This small molecule binds to this protein.
Small molecule (SMILES): Cn1cnc2c(O)nc(N)nc21

Sequence of chain 5.A:
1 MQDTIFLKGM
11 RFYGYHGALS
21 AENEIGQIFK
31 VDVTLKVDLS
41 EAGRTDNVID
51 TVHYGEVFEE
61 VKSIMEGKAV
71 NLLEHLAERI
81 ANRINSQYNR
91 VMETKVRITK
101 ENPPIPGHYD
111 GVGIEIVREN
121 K

Sequence of chain 7.A:
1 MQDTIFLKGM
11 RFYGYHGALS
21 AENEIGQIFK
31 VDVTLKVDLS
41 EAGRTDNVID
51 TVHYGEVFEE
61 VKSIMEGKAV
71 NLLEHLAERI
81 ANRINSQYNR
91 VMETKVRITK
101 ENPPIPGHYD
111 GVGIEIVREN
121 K

Binding-site contacts:
Ligand atom C6 contacts residue LEU73 of chain 7.A at 3.9 Å (hydrophobic).
Ligand atom N8 contacts residue GLU74 of chain 7.A at 3.0 Å (salt-bridge).
Ligand atom C5 contacts residue LEU72 of chain 7.A at 4.2 Å (hydrophobic).
Ligand atom C1 contacts residue TYR54 of chain 5.A at 4.0 Å (hydrophobic).
Ligand atom O7 contacts residue GLU74 of chain 7.A at 3.6 Å.
Ligand atom N10 contacts residue THR51 of chain 5.A at 3.3 Å.
Ligand atom C3 contacts residue LYS100 of chain 7.A at 4.3 Å.
Ligand atom C5 contacts residue LYS100 of chain 7.A at 4.4 Å.
Ligand atom C3 contacts residue TYR54 of chain 5.A at 4.1 Å (hydrophobic).
Ligand atom N4 contacts residue ALA18 of chain 7.A at 4.1 Å.
Ligand atom O7 contacts residue LEU73 of chain 7.A at 2.7 Å (h-bond).
Ligand atom N8 contacts residue TYR54 of chain 5.A at 3.8 Å.
Ligand atom C6 contacts residue LEU72 of chain 7.A at 3.9 Å (hydrophobic).
Ligand atom C9 contacts residue GLU74 of chain 7.A at 3.7 Å.
Ligand atom C9 contacts residue TYR54 of chain 5.A at 3.5 Å (hydrophobic).
Ligand atom O7 contacts residue ASN71 of chain 7.A at 3.6 Å.
Ligand atom N2 contacts residue TYR54 of chain 5.A at 3.7 Å.
Ligand atom N4 contacts residue LYS100 of chain 7.A at 3.6 Å (salt-bridge).
Ligand atom C6 contacts residue TYR54 of chain 5.A at 3.4 Å (hydrophobic).
Ligand atom C3 contacts residue GLU22 of chain 7.A at 4.3 Å.
Ligand atom C5 contacts residue TYR54 of chain 5.A at 3.2 Å (hydrophobic).
Ligand atom C1 contacts residue HIS53 of chain 5.A at 3.2 Å.
Ligand atom N11 contacts residue VAL52 of chain 5.A at 4.0 Å.
Ligand atom N4 contacts residue TYR54 of chain 5.A at 3.6 Å.
Ligand atom N10 contacts residue GLU74 of chain 7.A at 3.0 Å (salt-bridge).
Ligand atom N10 contacts residue VAL52 of chain 5.A at 2.8 Å (h-bond).
Ligand atom N11 contacts residue TYR54 of chain 5.A at 3.6 Å.
Ligand atom O7 contacts residue LEU72 of chain 7.A at 3.0 Å.
Ligand atom C6 contacts residue GLU74 of chain 7.A at 3.8 Å.
Ligand atom O7 contacts residue TYR54 of chain 5.A at 3.8 Å.
Ligand atom C12 contacts residue TYR54 of chain 5.A at 3.5 Å (hydrophobic).
Ligand atom N10 contacts residue ILE5 of chain 5.A at 4.3 Å.
Ligand atom C3 contacts residue ALA18 of chain 7.A at 4.0 Å (hydrophobic).
Ligand atom N11 contacts residue HIS53 of chain 5.A at 4.3 Å.
Ligand atom N8 contacts residue LEU73 of chain 7.A at 4.3 Å.
Ligand atom N10 contacts residue TYR54 of chain 5.A at 4.0 Å.
Ligand atom C9 contacts residue THR51 of chain 5.A at 4.0 Å.
Ligand atom N8 contacts residue LEU72 of chain 7.A at 4.2 Å.
Ligand atom C9 contacts residue VAL52 of chain 5.A at 3.9 Å (hydrophobic).
Ligand atom N4 contacts residue ASN71 of chain 7.A at 4.2 Å.